Sequence of chain 1.Q:
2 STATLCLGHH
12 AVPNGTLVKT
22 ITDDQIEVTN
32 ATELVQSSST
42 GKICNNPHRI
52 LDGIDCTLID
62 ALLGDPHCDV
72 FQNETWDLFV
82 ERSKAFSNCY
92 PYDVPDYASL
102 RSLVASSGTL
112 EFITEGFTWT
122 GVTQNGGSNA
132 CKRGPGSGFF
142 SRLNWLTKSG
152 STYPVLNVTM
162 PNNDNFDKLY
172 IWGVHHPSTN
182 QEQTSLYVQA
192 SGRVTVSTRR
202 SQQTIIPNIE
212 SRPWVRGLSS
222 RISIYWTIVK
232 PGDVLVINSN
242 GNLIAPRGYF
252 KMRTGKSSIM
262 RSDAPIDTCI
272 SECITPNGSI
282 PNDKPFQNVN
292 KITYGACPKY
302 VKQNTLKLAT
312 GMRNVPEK

This protein binds this small molecule.
Small molecule (SMILES): CC(=O)N[C@@H]1[C@@H](O)[C@H](O)[C@@H](CO)O[C@H]1O

Binding-site contacts:
Ligand atom C6 contacts residue GLU112 of chain 1.Q at 4.2 Å.
Ligand atom O5 contacts residue ASN74 of chain 1.Q at 2.4 Å (h-bond).
Ligand atom C2 contacts residue PHE113 of chain 1.Q at 4.5 Å (hydrophobic).
Ligand atom O6 contacts residue ILE114 of chain 1.Q at 4.2 Å.
Ligand atom C1 contacts residue ASN74 of chain 1.Q at 1.4 Å.
Ligand atom C7 contacts residue ASN74 of chain 1.Q at 3.2 Å.
Ligand atom C3 contacts residue PHE113 of chain 1.Q at 4.1 Å (hydrophobic).
Ligand atom C5 contacts residue ASN74 of chain 1.Q at 3.7 Å.
Ligand atom O5 contacts residue GLU112 of chain 1.Q at 4.5 Å.
Ligand atom O6 contacts residue GLU112 of chain 1.Q at 2.8 Å (salt-bridge).
Ligand atom O7 contacts residue ASN74 of chain 1.Q at 3.3 Å (h-bond).
Ligand atom C1 contacts residue PHE113 of chain 1.Q at 3.8 Å (hydrophobic).
Ligand atom C8 contacts residue GLN73 of chain 1.Q at 3.6 Å.
Ligand atom N2 contacts residue ASN74 of chain 1.Q at 2.8 Å (h-bond).
Ligand atom O5 contacts residue PHE113 of chain 1.Q at 4.0 Å.
Ligand atom C4 contacts residue ASN74 of chain 1.Q at 4.2 Å.
Ligand atom C4 contacts residue PHE113 of chain 1.Q at 4.3 Å (hydrophobic).
Ligand atom C2 contacts residue ASN74 of chain 1.Q at 2.4 Å.
Ligand atom C3 contacts residue ASN74 of chain 1.Q at 3.8 Å.
Ligand atom C5 contacts residue PHE113 of chain 1.Q at 3.6 Å (hydrophobic).
Ligand atom C8 contacts residue ASN74 of chain 1.Q at 4.4 Å.